Sequence of chain 1.D:
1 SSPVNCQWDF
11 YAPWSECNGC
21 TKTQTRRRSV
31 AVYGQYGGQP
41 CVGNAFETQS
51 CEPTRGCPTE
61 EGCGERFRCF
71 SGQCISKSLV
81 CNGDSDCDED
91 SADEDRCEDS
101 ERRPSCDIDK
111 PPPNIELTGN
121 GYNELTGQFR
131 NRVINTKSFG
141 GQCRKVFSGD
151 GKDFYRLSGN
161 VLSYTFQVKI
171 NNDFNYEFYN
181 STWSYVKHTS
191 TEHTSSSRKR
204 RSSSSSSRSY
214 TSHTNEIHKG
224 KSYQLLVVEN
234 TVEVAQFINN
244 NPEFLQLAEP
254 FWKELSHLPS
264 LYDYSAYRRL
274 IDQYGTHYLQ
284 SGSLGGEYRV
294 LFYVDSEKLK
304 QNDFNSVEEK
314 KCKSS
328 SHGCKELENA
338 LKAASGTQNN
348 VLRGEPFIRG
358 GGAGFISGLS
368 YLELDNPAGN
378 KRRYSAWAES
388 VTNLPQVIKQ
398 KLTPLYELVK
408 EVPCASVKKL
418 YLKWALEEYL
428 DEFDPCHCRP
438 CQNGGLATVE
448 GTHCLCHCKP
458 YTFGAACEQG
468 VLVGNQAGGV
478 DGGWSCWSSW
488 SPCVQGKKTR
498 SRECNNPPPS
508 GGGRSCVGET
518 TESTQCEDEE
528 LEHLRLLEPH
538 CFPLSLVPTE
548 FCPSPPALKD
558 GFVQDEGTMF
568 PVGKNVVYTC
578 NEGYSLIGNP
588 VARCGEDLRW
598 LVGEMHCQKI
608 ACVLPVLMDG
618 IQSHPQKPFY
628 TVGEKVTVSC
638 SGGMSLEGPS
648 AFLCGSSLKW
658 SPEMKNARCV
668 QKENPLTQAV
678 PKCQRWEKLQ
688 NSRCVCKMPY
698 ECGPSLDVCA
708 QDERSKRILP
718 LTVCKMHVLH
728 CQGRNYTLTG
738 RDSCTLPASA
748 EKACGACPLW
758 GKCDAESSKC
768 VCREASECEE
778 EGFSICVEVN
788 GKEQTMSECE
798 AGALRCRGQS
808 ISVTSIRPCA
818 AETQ

Binding-site contacts:
Ligand atom C6 contacts residue ARG497 of chain 1.D at 4.5 Å.
Ligand atom O4 contacts residue ASP431 of chain 1.D at 4.1 Å.
Ligand atom C1 contacts residue ARG497 of chain 1.D at 4.0 Å.
Ligand atom O4 contacts residue ASP428 of chain 1.D at 2.6 Å (salt-bridge).
Ligand atom O6 contacts residue ARG497 of chain 1.D at 3.9 Å.
Ligand atom C5 contacts residue ASP431 of chain 1.D at 3.7 Å.
Ligand atom C5 contacts residue TRP484 of chain 1.D at 4.1 Å (hydrophobic).
Ligand atom O2 contacts residue TRP484 of chain 1.D at 2.8 Å.
Ligand atom C4 contacts residue ASP431 of chain 1.D at 3.7 Å.
Ligand atom C3 contacts residue LEU427 of chain 1.D at 4.1 Å (hydrophobic).
Ligand atom O5 contacts residue ARG499 of chain 1.D at 4.1 Å.
Ligand atom O3 contacts residue LEU427 of chain 1.D at 3.5 Å (h-bond).
Ligand atom C2 contacts residue ASP428 of chain 1.D at 4.0 Å.
Ligand atom C2 contacts residue ASP431 of chain 1.D at 3.1 Å.
Ligand atom O3 contacts residue ASP428 of chain 1.D at 2.8 Å.
Ligand atom O3 contacts residue CYS433 of chain 1.D at 4.4 Å.
Ligand atom O3 contacts residue ASP431 of chain 1.D at 3.2 Å (salt-bridge).
Ligand atom C1 contacts residue TRP484 of chain 1.D at 1.7 Å (hydrophobic).
Ligand atom C6 contacts residue LEU427 of chain 1.D at 4.0 Å (hydrophobic).
Ligand atom C4 contacts residue TRP484 of chain 1.D at 4.3 Å (hydrophobic).
Ligand atom C3 contacts residue TRP484 of chain 1.D at 4.0 Å (hydrophobic).
Ligand atom C4 contacts residue ASP428 of chain 1.D at 3.7 Å.
Ligand atom C2 contacts residue TRP484 of chain 1.D at 2.6 Å (hydrophobic).
Ligand atom C3 contacts residue ASP428 of chain 1.D at 3.8 Å.
Ligand atom O4 contacts residue LEU427 of chain 1.D at 2.6 Å.
Ligand atom O5 contacts residue ASP431 of chain 1.D at 4.0 Å.
Ligand atom O2 contacts residue ASP428 of chain 1.D at 3.1 Å (salt-bridge).
Ligand atom O5 contacts residue ARG497 of chain 1.D at 3.8 Å.
Ligand atom O4 contacts residue GLU424 of chain 1.D at 3.9 Å.
Ligand atom O2 contacts residue ASP431 of chain 1.D at 4.3 Å.
Ligand atom C3 contacts residue ASP431 of chain 1.D at 2.5 Å.
Ligand atom C1 contacts residue ASP431 of chain 1.D at 3.9 Å.
Ligand atom C4 contacts residue LEU427 of chain 1.D at 3.9 Å (hydrophobic).
Ligand atom C1 contacts residue ARG499 of chain 1.D at 4.0 Å.
Ligand atom O5 contacts residue TRP484 of chain 1.D at 2.7 Å (h-bond).

This small molecule binds to this protein.
Small molecule (SMILES): OC[C@H]1O[C@@H](O)[C@@H](O)[C@@H](O)[C@@H]1O